Binding-site contacts:
Ligand atom P1 contacts residue SER126 of chain 1.B at 3.3 Å.
Ligand atom O11 contacts residue SER126 of chain 1.B at 2.4 Å (h-bond).
Ligand atom O52 contacts residue TYR285 of chain 1.B at 3.1 Å.
Ligand atom O5 contacts residue TYR285 of chain 1.B at 3.8 Å.
Ligand atom O11 contacts residue GLY129 of chain 1.B at 3.4 Å (h-bond).
Ligand atom O41 contacts residue TYR285 of chain 1.B at 3.8 Å.
Ligand atom O4 contacts residue HIS95 of chain 1.B at 3.3 Å (h-bond).
Ligand atom O13 contacts residue LYS127 of chain 1.B at 2.9 Å (salt-bridge).
Ligand atom O6 contacts residue GLY131 of chain 1.B at 2.9 Å (h-bond).
Ligand atom C5 contacts residue HIS95 of chain 1.B at 3.9 Å.
Ligand atom C4 contacts residue HIS95 of chain 1.B at 3.9 Å.
Ligand atom O1 contacts residue GLY128 of chain 1.B at 3.7 Å.
Ligand atom C1 contacts residue ASP94 of chain 1.B at 3.9 Å.
Ligand atom O12 contacts residue GLY131 of chain 1.B at 3.7 Å.
Ligand atom O1 contacts residue GLY131 of chain 1.B at 3.5 Å (h-bond).
Ligand atom O11 contacts residue ARG132 of chain 1.B at 3.3 Å (salt-bridge).
Ligand atom P5 contacts residue TYR285 of chain 1.B at 3.4 Å.
Ligand atom P1 contacts residue LYS130 of chain 1.B at 3.9 Å.
Ligand atom P1 contacts residue GLY131 of chain 1.B at 3.7 Å.
Ligand atom O13 contacts residue ARG132 of chain 1.B at 2.9 Å (salt-bridge).
Ligand atom O11 contacts residue GLY131 of chain 1.B at 3.3 Å (h-bond).
Ligand atom O1 contacts residue LYS130 of chain 1.B at 3.6 Å.
Ligand atom O2 contacts residue GLY128 of chain 1.B at 3.4 Å.
Ligand atom O52 contacts residue HIS95 of chain 1.B at 3.0 Å.
Ligand atom O13 contacts residue SER126 of chain 1.B at 3.2 Å (h-bond).
Ligand atom C6 contacts residue LYS130 of chain 1.B at 3.7 Å.
Ligand atom P5 contacts residue LYS130 of chain 1.B at 3.8 Å.
Ligand atom O52 contacts residue THR175 of chain 1.B at 3.4 Å.
Ligand atom O11 contacts residue LYS130 of chain 1.B at 2.8 Å (salt-bridge).
Ligand atom O11 contacts residue THR133 of chain 1.B at 3.5 Å (h-bond).
Ligand atom P1 contacts residue ARG132 of chain 1.B at 3.7 Å.
Ligand atom O12 contacts residue ARG132 of chain 1.B at 3.0 Å (salt-bridge).
Ligand atom O6 contacts residue LYS130 of chain 1.B at 3.4 Å.
Ligand atom O53 contacts residue LYS130 of chain 1.B at 2.8 Å (salt-bridge).
Ligand atom O4 contacts residue TYR285 of chain 1.B at 3.9 Å.
Ligand atom O51 contacts residue LYS130 of chain 1.B at 3.8 Å.
Ligand atom C3 contacts residue ASP94 of chain 1.B at 3.7 Å.
Ligand atom O51 contacts residue TYR285 of chain 1.B at 2.8 Å (h-bond).
Ligand atom O13 contacts residue GLY128 of chain 1.B at 3.0 Å (h-bond).
Ligand atom P1 contacts residue GLY128 of chain 1.B at 3.8 Å.

This protein binds this small molecule.
Small molecule (SMILES): O=P(O)(O)O[C@@H]1[C@H](O)[C@H](O)[C@@H](OP(=O)(O)O)[C@H](OP(=O)(O)O)[C@H]1O

Sequence of chain 1.B:
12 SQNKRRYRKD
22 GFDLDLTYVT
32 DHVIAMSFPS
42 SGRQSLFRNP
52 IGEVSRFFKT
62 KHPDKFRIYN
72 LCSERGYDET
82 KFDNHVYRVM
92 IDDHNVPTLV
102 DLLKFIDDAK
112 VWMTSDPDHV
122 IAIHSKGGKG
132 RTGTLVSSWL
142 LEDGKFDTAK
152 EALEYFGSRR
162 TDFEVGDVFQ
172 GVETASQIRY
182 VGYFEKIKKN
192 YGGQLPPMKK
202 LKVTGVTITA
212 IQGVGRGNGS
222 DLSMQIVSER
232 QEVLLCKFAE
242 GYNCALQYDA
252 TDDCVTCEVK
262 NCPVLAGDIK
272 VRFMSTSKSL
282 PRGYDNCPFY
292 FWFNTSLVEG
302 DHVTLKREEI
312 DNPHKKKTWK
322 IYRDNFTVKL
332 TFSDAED